Sequence of chain 1.A:
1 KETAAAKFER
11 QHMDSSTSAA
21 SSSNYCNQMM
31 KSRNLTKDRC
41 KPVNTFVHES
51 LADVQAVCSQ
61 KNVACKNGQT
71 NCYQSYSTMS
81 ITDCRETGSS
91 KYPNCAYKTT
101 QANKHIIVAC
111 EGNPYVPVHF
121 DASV

The protein below binds the small molecule below.
Small molecule (SMILES): OC1CCCCC1

Binding-site contacts:
Ligand atom C2 contacts residue TYR115 of chain 1.A at 4.3 Å (hydrophobic).
Ligand atom C1 contacts residue TYR115 of chain 1.A at 3.7 Å (hydrophobic).
Ligand atom O contacts residue TYR115 of chain 1.A at 4.3 Å.
Ligand atom C4 contacts residue TYR115 of chain 1.A at 3.9 Å (hydrophobic).
Ligand atom C5 contacts residue TYR115 of chain 1.A at 3.6 Å (hydrophobic).
Ligand atom C1 contacts residue TYR73 of chain 1.A at 4.4 Å (hydrophobic).
Ligand atom C6 contacts residue TYR115 of chain 1.A at 4.2 Å (hydrophobic).
Ligand atom C3 contacts residue TYR115 of chain 1.A at 3.8 Å (hydrophobic).